Binding-site contacts:
Ligand atom C5 contacts residue ASN310 of chain 1.A at 3.7 Å.
Ligand atom C8 contacts residue ASN308 of chain 1.A at 3.5 Å.
Ligand atom N2 contacts residue ASN310 of chain 1.A at 2.9 Å (h-bond).
Ligand atom C7 contacts residue ASN310 of chain 1.A at 3.9 Å.
Ligand atom C7 contacts residue GLU309 of chain 1.A at 4.2 Å.
Ligand atom C1 contacts residue ASN310 of chain 1.A at 1.4 Å.
Ligand atom O7 contacts residue ASN310 of chain 1.A at 4.4 Å.
Ligand atom C2 contacts residue ASN310 of chain 1.A at 2.5 Å.
Ligand atom O5 contacts residue ASN310 of chain 1.A at 2.4 Å (h-bond).
Ligand atom C3 contacts residue ASN310 of chain 1.A at 3.8 Å.
Ligand atom C8 contacts residue GLU309 of chain 1.A at 3.3 Å.
Ligand atom C4 contacts residue ASN310 of chain 1.A at 4.2 Å.
Ligand atom C7 contacts residue ASN308 of chain 1.A at 4.2 Å.
Ligand atom N2 contacts residue GLU309 of chain 1.A at 4.0 Å.

Sequence of chain 1.A:
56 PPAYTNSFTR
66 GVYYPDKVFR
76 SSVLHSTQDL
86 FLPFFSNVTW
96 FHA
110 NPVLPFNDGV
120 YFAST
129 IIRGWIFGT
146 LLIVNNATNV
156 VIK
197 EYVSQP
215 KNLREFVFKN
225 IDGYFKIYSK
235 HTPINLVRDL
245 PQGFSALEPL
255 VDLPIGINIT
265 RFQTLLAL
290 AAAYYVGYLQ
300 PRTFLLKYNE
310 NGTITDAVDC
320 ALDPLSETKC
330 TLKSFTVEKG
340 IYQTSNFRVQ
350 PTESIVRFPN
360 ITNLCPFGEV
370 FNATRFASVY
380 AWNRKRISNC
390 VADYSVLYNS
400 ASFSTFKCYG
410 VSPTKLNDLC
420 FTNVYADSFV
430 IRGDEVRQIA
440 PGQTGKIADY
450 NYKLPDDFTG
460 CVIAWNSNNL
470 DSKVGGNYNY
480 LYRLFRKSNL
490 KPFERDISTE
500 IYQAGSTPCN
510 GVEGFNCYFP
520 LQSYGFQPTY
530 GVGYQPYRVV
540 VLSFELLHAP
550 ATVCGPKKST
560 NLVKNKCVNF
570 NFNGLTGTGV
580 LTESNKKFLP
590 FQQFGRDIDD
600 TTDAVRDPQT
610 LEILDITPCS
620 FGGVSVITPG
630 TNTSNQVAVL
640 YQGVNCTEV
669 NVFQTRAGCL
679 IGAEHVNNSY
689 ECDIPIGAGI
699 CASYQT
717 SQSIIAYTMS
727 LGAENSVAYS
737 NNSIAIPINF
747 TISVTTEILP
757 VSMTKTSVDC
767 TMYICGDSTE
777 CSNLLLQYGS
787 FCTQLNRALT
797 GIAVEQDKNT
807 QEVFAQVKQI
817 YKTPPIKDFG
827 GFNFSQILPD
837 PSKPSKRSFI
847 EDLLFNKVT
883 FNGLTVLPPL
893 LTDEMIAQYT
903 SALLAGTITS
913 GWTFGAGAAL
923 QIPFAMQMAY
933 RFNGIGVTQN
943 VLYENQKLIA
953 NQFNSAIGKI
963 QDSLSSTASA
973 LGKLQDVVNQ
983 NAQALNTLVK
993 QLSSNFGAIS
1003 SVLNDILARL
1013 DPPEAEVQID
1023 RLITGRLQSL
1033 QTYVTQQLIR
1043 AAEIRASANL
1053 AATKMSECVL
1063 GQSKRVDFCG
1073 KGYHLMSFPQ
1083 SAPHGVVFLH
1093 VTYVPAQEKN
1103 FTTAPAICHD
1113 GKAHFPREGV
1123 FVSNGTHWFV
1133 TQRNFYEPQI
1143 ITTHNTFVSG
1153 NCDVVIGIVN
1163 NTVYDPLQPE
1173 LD

The small molecule below binds the protein below.
Small molecule (SMILES): CC(=O)N[C@@H]1[C@@H](O)[C@H](O)[C@@H](CO)O[C@H]1O